Sequence of chain 7.MA:
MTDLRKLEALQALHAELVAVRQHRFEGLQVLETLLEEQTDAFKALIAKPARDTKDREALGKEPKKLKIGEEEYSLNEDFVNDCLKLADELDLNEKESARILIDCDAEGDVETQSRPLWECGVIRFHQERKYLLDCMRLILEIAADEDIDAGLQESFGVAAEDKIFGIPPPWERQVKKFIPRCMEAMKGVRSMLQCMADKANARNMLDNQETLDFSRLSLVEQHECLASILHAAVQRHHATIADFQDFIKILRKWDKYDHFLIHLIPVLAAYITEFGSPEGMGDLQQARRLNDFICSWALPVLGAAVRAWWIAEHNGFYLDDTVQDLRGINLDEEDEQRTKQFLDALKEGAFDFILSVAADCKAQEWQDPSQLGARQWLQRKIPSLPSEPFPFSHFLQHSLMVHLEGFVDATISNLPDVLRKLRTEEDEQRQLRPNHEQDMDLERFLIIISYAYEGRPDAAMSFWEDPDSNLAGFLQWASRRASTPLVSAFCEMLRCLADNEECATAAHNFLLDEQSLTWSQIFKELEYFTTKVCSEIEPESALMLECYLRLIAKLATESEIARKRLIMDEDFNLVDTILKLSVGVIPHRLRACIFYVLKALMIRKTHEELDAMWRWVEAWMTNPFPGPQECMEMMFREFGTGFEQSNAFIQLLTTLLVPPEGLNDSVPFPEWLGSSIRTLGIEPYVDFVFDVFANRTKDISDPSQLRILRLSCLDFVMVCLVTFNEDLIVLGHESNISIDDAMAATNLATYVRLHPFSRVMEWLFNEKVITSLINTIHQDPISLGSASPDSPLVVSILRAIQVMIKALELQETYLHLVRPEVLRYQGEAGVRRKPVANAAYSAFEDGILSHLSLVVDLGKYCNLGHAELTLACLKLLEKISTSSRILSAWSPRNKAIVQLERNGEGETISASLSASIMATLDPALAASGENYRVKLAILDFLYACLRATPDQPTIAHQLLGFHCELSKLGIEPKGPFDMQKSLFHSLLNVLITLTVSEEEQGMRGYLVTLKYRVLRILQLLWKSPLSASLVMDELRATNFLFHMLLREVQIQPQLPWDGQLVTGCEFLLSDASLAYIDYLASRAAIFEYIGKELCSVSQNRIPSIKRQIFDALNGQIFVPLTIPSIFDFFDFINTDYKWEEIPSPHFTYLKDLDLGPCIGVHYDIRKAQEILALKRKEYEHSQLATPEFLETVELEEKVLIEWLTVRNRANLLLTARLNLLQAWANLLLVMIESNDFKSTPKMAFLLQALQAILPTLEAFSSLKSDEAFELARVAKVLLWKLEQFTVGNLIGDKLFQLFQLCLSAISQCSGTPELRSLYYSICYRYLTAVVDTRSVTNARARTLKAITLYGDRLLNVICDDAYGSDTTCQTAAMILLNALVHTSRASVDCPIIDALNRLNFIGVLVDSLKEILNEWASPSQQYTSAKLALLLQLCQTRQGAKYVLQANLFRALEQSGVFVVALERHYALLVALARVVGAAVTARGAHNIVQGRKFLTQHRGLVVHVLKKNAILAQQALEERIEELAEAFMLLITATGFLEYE

Binding-site contacts:
Ligand atom O contacts residue ARG1049 of chain 7.A at 3.7 Å.
Ligand atom CB contacts residue GLN1074 of chain 7.A at 3.5 Å.
Ligand atom O contacts residue THR1065 of chain 7.A at 3.2 Å.
Ligand atom O contacts residue ASN1069 of chain 7.A at 3.3 Å (h-bond).
Ligand atom NH1 contacts residue ASP1073 of chain 7.A at 3.6 Å.
Ligand atom CD1 contacts residue PHE1068 of chain 7.A at 3.4 Å (hydrophobic).
Ligand atom N contacts residue THR1065 of chain 7.A at 3.2 Å (h-bond).
Ligand atom O contacts residue ARG1049 of chain 7.A at 3.7 Å.
Ligand atom CD1 contacts residue ILE1053 of chain 7.A at 3.4 Å (hydrophobic).
Ligand atom CG contacts residue GLU1228 of chain 7.MA at 2.9 Å.
Ligand atom NZ contacts residue ASP1073 of chain 7.A at 3.0 Å (salt-bridge).
Ligand atom O contacts residue ILE1045 of chain 7.A at 3.6 Å.
Ligand atom NH1 contacts residue ASN1069 of chain 7.A at 2.8 Å (h-bond).
Ligand atom O contacts residue ARG1049 of chain 7.A at 3.7 Å.
Ligand atom N contacts residue GLN1074 of chain 7.A at 3.2 Å (h-bond).
Ligand atom NZ contacts residue GLU1228 of chain 7.MA at 2.8 Å.
Ligand atom CA contacts residue THR1065 of chain 7.A at 3.6 Å.
Ligand atom N contacts residue ASN1069 of chain 7.A at 2.9 Å (h-bond).
Ligand atom CE1 contacts residue ARG1044 of chain 7.A at 3.5 Å.
Ligand atom NZ contacts residue LYS1225 of chain 7.MA at 2.2 Å.
Ligand atom CE contacts residue LYS1225 of chain 7.MA at 2.9 Å.
Ligand atom CG contacts residue GLU1052 of chain 7.A at 3.2 Å.
Ligand atom NH2 contacts residue ASP1073 of chain 7.A at 3.1 Å (salt-bridge).
Ligand atom OG1 contacts residue ARG1049 of chain 7.A at 2.9 Å (salt-bridge).
Ligand atom CB contacts residue GLU1228 of chain 7.MA at 3.7 Å.
Ligand atom O contacts residue ASN1069 of chain 7.A at 3.0 Å (h-bond).
Ligand atom CD1 contacts residue ARG1044 of chain 7.A at 3.1 Å.
Ligand atom CD contacts residue GLN1074 of chain 7.A at 3.5 Å.
Ligand atom O contacts residue THR1065 of chain 7.A at 3.6 Å.
Ligand atom CB contacts residue GLU1052 of chain 7.A at 3.1 Å.
Ligand atom CZ contacts residue ARG1044 of chain 7.A at 3.2 Å.
Ligand atom CA contacts residue ASN1069 of chain 7.A at 3.5 Å.
Ligand atom O contacts residue GLN1074 of chain 7.A at 3.0 Å (h-bond).
Ligand atom CG1 contacts residue PHE1068 of chain 7.A at 3.4 Å (hydrophobic).
Ligand atom CG2 contacts residue PHE1068 of chain 7.A at 3.6 Å (hydrophobic).
Ligand atom CD1 contacts residue THR1065 of chain 7.A at 3.5 Å.
Ligand atom CD contacts residue GLU1228 of chain 7.MA at 2.9 Å.
Ligand atom CG contacts residue ILE1045 of chain 7.A at 3.5 Å (hydrophobic).
Ligand atom CE contacts residue GLU1228 of chain 7.MA at 2.4 Å.
Ligand atom C contacts residue ASN1069 of chain 7.A at 3.2 Å.

The protein below binds the small molecule below.
Small molecule (SMILES): CC[C@H](C)[C@H](NC(=O)[C@@H](NC(=O)[C@H](CC(C)C)NC(=O)[C@@H](N)CCCCN)C(C)C)C(=O)N[C@@H](CC(N)=O)C(=O)N[C@@H](CCCCN)C(=O)N[C@@H](CC(=O)O)C(=O)N[C@@H](CCSC)C(=O)N[C@@H](CCCN=C(N)N)C(=O)N[C@H](C(=O)N[C@@H](CC(=O)O)C(=O)N[C@@H](CC(C)C)C(=O)N[C@@H](Cc1ccccc1)C(=O)N[C@@H](CO)C(=O)N1CCC[C@H]1C(=O)N1CCC[C@H]1C(=O)N[C@H](C=O)CC(N)=O)[C@@H](C)O

Sequence of chain 7.A:
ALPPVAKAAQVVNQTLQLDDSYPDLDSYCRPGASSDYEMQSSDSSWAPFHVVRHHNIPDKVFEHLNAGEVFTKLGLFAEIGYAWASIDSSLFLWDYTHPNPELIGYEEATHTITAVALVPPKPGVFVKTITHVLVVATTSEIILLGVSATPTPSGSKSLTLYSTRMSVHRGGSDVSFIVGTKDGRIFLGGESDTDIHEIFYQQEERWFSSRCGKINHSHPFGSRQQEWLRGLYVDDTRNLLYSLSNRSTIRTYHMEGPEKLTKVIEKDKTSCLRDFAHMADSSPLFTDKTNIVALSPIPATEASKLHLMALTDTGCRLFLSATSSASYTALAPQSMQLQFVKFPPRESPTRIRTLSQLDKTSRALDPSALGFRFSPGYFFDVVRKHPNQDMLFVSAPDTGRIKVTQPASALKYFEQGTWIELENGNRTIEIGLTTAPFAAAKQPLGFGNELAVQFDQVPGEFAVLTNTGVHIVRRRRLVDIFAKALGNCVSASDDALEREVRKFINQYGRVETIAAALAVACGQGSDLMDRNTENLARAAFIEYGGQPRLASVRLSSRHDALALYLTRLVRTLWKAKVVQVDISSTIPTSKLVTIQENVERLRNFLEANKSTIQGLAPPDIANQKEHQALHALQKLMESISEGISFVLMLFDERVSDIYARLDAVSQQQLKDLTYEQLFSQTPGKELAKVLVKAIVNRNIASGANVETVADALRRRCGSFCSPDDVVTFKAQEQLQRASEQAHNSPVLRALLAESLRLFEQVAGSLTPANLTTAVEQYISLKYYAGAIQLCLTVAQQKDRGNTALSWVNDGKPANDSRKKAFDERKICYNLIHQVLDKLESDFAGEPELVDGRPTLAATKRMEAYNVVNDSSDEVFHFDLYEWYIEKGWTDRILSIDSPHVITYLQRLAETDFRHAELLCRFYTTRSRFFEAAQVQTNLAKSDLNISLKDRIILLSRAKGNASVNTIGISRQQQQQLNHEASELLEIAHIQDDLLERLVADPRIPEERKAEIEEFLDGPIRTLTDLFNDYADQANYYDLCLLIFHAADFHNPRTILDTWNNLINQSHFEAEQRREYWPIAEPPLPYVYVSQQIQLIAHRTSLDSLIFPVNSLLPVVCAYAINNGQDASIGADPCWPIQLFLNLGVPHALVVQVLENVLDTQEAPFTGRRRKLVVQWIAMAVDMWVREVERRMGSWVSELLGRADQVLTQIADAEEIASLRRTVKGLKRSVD